Sequence of chain 1.A:
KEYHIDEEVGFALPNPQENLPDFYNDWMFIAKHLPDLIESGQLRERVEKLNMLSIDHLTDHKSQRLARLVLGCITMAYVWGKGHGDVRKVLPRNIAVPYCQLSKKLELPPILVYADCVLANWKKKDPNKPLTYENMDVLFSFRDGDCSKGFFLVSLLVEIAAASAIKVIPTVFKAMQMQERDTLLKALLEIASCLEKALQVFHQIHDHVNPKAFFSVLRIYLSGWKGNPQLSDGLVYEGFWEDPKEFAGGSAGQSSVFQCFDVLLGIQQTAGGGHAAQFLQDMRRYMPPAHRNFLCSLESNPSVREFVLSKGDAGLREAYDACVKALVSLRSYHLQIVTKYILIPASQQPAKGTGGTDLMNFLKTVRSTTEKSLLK

A protein and the small-molecule ligand that binds it are described below.
Small molecule (SMILES): O=C1C[C@H](c2c[nH]c3ccc(F)cc23)C(=O)N1

Binding-site contacts:
Ligand atom C7 contacts residue PHE153 of chain 1.A at 3.7 Å (hydrophobic).
Ligand atom C11 contacts residue SER253 of chain 1.A at 3.4 Å.
Ligand atom C6 contacts residue ALA254 of chain 1.A at 3.7 Å (hydrophobic).
Ligand atom C3 contacts residue HEM1 of chain 1.C at 3.5 Å.
Ligand atom C5 contacts residue HEM1 of chain 1.C at 3.7 Å.
Ligand atom O2 contacts residue HEM1 of chain 1.C at 3.3 Å (h-bond).
Ligand atom N2 contacts residue ALA254 of chain 1.A at 3.5 Å.
Ligand atom C5 contacts residue PHE153 of chain 1.A at 3.4 Å (hydrophobic).
Ligand atom C9 contacts residue PHE153 of chain 1.A at 3.2 Å (hydrophobic).
Ligand atom C4 contacts residue THR369 of chain 1.A at 3.4 Å.
Ligand atom C2 contacts residue HEM1 of chain 1.C at 3.3 Å.
Ligand atom C11 contacts residue GLY252 of chain 1.A at 3.5 Å.
Ligand atom O1 contacts residue GLY368 of chain 1.A at 3.5 Å.
Ligand atom C9 contacts residue SER253 of chain 1.A at 3.8 Å.
Ligand atom C4 contacts residue HEM1 of chain 1.C at 3.4 Å.
Ligand atom C7 contacts residue TYR116 of chain 1.A at 3.4 Å (hydrophobic).
Ligand atom C12 contacts residue PHE153 of chain 1.A at 3.3 Å (hydrophobic).
Ligand atom C10 contacts residue GLY252 of chain 1.A at 3.6 Å.
Ligand atom C3 contacts residue THR369 of chain 1.A at 2.9 Å.
Ligand atom O1 contacts residue PHE216 of chain 1.A at 3.7 Å.
Ligand atom C6 contacts residue PHE153 of chain 1.A at 3.3 Å (hydrophobic).
Ligand atom N2 contacts residue PHE153 of chain 1.A at 3.4 Å.
Ligand atom C1 contacts residue HEM1 of chain 1.C at 3.4 Å.
Ligand atom F1 contacts residue LEU224 of chain 1.A at 3.6 Å.
Ligand atom N1 contacts residue HEM1 of chain 1.C at 2.8 Å (h-bond).
Ligand atom C9 contacts residue ALA254 of chain 1.A at 3.4 Å (hydrophobic).
Ligand atom C10 contacts residue THR369 of chain 1.A at 3.3 Å.
Ligand atom C12 contacts residue ALA254 of chain 1.A at 3.5 Å (hydrophobic).
Ligand atom C7 contacts residue VAL120 of chain 1.A at 3.6 Å (hydrophobic).
Ligand atom C10 contacts residue SER253 of chain 1.A at 3.3 Å.
Ligand atom C2 contacts residue PHE153 of chain 1.A at 3.6 Å (hydrophobic).
Ligand atom C2 contacts residue PHE216 of chain 1.A at 3.7 Å (hydrophobic).
Ligand atom O2 contacts residue ALA254 of chain 1.A at 3.0 Å (h-bond).
Ligand atom C5 contacts residue ALA254 of chain 1.A at 3.4 Å (hydrophobic).
Ligand atom O1 contacts residue THR369 of chain 1.A at 2.9 Å (h-bond).
Ligand atom N2 contacts residue SER157 of chain 1.A at 3.1 Å (h-bond).
Ligand atom O2 contacts residue SER253 of chain 1.A at 3.1 Å.
Ligand atom N1 contacts residue THR369 of chain 1.A at 2.7 Å (h-bond).
Ligand atom F1 contacts residue SER253 of chain 1.A at 3.2 Å.
Ligand atom F1 contacts residue GLY252 of chain 1.A at 2.8 Å.